Binding-site contacts:
Ligand atom CA contacts residue TYR10 of chain 1.A at 3.3 Å (hydrophobic).
Ligand atom C contacts residue LYS145 of chain 1.A at 3.5 Å.
Ligand atom CG2 contacts residue PHE76 of chain 1.A at 3.6 Å (hydrophobic).
Ligand atom OXT contacts residue ARG86 of chain 1.A at 2.9 Å (salt-bridge).
Ligand atom O contacts residue ILE75 of chain 1.A at 3.5 Å.
Ligand atom CB contacts residue GLU65 of chain 1.A at 3.5 Å.
Ligand atom O contacts residue ASN79 of chain 1.A at 3.1 Å (h-bond).
Ligand atom CE contacts residue GLU65 of chain 1.A at 3.3 Å.
Ligand atom O contacts residue TRP156 of chain 1.A at 3.0 Å (h-bond).
Ligand atom CG1 contacts residue ASN79 of chain 1.A at 3.4 Å.
Ligand atom O contacts residue TYR159 of chain 1.A at 2.7 Å (h-bond).
Ligand atom CA contacts residue TYR171 of chain 1.A at 3.6 Å (hydrophobic).
Ligand atom C contacts residue ASN79 of chain 1.A at 3.5 Å.
Ligand atom CG2 contacts residue TRP96 of chain 1.A at 3.6 Å (hydrophobic).
Ligand atom OXT contacts residue THR142 of chain 1.A at 2.6 Å (h-bond).
Ligand atom O contacts residue ILE75 of chain 1.A at 3.5 Å.
Ligand atom N contacts residue TYR10 of chain 1.A at 2.9 Å (h-bond).
Ligand atom CG1 contacts residue GLU65 of chain 1.A at 2.8 Å.
Ligand atom O contacts residue LYS145 of chain 1.A at 3.3 Å.
Ligand atom C contacts residue TYR10 of chain 1.A at 3.4 Å (hydrophobic).
Ligand atom CG contacts residue GLU65 of chain 1.A at 3.3 Å.
Ligand atom CB contacts residue THR142 of chain 1.A at 3.5 Å.
Ligand atom CB contacts residue ASN72 of chain 1.A at 3.4 Å.
Ligand atom N contacts residue GLU65 of chain 1.A at 3.3 Å (salt-bridge).
Ligand atom NE contacts residue VAL152 of chain 1.A at 3.3 Å.
Ligand atom C contacts residue ARG86 of chain 1.A at 3.6 Å.
Ligand atom OXT contacts residue LYS145 of chain 1.A at 3.2 Å.
Ligand atom N contacts residue TYR10 of chain 1.A at 3.5 Å (h-bond).
Ligand atom CB contacts residue TRP156 of chain 1.A at 3.6 Å (hydrophobic).
Ligand atom C contacts residue THR142 of chain 1.A at 3.5 Å.
Ligand atom O contacts residue TRP146 of chain 1.A at 2.9 Å (h-bond).
Ligand atom CG1 contacts residue ASN72 of chain 1.A at 3.4 Å.
Ligand atom CA contacts residue ASN79 of chain 1.A at 3.3 Å.
Ligand atom CB contacts residue TRP167 of chain 1.A at 3.4 Å (hydrophobic).
Ligand atom CG2 contacts residue ASN72 of chain 1.A at 3.4 Å.
Ligand atom N contacts residue ASN79 of chain 1.A at 2.8 Å (h-bond).
Ligand atom CG2 contacts residue TYR12 of chain 1.A at 2.8 Å (hydrophobic).
Ligand atom N contacts residue TYR171 of chain 1.A at 2.6 Å (h-bond).
Ligand atom CD contacts residue VAL152 of chain 1.A at 3.3 Å (hydrophobic).
Ligand atom NH2 contacts residue GLU149 of chain 1.A at 3.1 Å (salt-bridge).

Sequence of chain 1.A:
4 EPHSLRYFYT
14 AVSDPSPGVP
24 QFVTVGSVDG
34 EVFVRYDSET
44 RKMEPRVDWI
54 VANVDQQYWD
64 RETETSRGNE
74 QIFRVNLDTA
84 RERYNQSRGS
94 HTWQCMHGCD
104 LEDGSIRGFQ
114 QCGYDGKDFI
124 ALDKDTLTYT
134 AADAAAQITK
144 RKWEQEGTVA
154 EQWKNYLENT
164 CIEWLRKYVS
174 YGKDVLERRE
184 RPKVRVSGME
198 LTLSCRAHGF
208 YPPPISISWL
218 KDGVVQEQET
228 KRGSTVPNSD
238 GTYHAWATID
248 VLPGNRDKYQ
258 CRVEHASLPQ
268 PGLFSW

The small molecule below binds the protein below.
Small molecule (SMILES): CC[C@H](C)[C@H](NC(=O)[C@H](CCSC)NC(=O)[C@H](CCCN=C(N)N)NC(=O)[C@@H](NC(=O)[C@@H](N)CC(C)C)[C@@H](C)CC)C(=O)O.CSCC[C@H](N)C(=O)N[C@H](C=O)C(C)C